Binding-site contacts:
Ligand atom C26 contacts residue THR198 of chain 1.B at 3.4 Å.
Ligand atom O27 contacts residue SER178 of chain 1.B at 3.6 Å (h-bond).
Ligand atom C1 contacts residue HIS41 of chain 1.B at 3.2 Å.
Ligand atom C22 contacts residue CYS179 of chain 1.B at 3.8 Å (hydrophobic).
Ligand atom C18 contacts residue ARG137 of chain 1.B at 3.2 Å.
Ligand atom C15 contacts residue LEU25 of chain 1.B at 3.5 Å (hydrophobic).
Ligand atom C4 contacts residue SER183 of chain 1.B at 3.2 Å.
Ligand atom C17 contacts residue ARG137 of chain 1.B at 3.5 Å.
Ligand atom C3 contacts residue SER183 of chain 1.B at 3.5 Å.
Ligand atom N21 contacts residue GLY181 of chain 1.B at 3.2 Å.
Ligand atom O27 contacts residue ARG202 of chain 1.B at 3.0 Å (salt-bridge).
Ligand atom O27 contacts residue CYS179 of chain 1.B at 3.4 Å.
Ligand atom O13 contacts residue GLY181 of chain 1.B at 2.8 Å (h-bond).
Ligand atom C23 contacts residue ARG202 of chain 1.B at 3.5 Å.
Ligand atom C5 contacts residue SER183 of chain 1.B at 3.7 Å.
Ligand atom BR20 contacts residue TRP128 of chain 1.B at 3.3 Å.
Ligand atom C1 contacts residue CYS42 of chain 1.B at 3.6 Å (hydrophobic).
Ligand atom C26 contacts residue VAL197 of chain 1.B at 3.6 Å (hydrophobic).
Ligand atom O13 contacts residue SER183 of chain 1.B at 3.6 Å.
Ligand atom N21 contacts residue LEU25 of chain 1.B at 3.5 Å (h-bond).
Ligand atom C17 contacts residue LYS180 of chain 1.B at 3.5 Å.
Ligand atom C16 contacts residue LYS180 of chain 1.B at 3.6 Å.
Ligand atom C26 contacts residue SER183 of chain 1.B at 3.6 Å.
Ligand atom C12 contacts residue LEU25 of chain 1.B at 3.4 Å (hydrophobic).
Ligand atom C26 contacts residue CYS179 of chain 1.B at 3.7 Å (hydrophobic).
Ligand atom C23 contacts residue LYS180 of chain 1.B at 3.5 Å.
Ligand atom O10 contacts residue LYS180 of chain 1.B at 3.4 Å.
Ligand atom C25 contacts residue CYS179 of chain 1.B at 3.6 Å (hydrophobic).
Ligand atom N14 contacts residue LEU25 of chain 1.B at 2.7 Å (h-bond).
Ligand atom C25 contacts residue ARG202 of chain 1.B at 3.5 Å.
Ligand atom O13 contacts residue LYS180 of chain 1.B at 3.3 Å.
Ligand atom C8 contacts residue SER199 of chain 1.B at 3.4 Å.
Ligand atom C19 contacts residue ARG137 of chain 1.B at 3.6 Å.
Ligand atom C22 contacts residue LYS180 of chain 1.B at 3.6 Å.
Ligand atom C8 contacts residue SER183 of chain 1.B at 3.4 Å.
Ligand atom O27 contacts residue CYS204 of chain 1.B at 3.7 Å.
Ligand atom C2 contacts residue SER199 of chain 1.B at 3.7 Å.
Ligand atom C6 contacts residue SER201 of chain 1.B at 3.7 Å.
Ligand atom C24 contacts residue LYS180 of chain 1.B at 3.7 Å.
Ligand atom C11 contacts residue LEU25 of chain 1.B at 3.5 Å (hydrophobic).

Sequence of chain 1.B:
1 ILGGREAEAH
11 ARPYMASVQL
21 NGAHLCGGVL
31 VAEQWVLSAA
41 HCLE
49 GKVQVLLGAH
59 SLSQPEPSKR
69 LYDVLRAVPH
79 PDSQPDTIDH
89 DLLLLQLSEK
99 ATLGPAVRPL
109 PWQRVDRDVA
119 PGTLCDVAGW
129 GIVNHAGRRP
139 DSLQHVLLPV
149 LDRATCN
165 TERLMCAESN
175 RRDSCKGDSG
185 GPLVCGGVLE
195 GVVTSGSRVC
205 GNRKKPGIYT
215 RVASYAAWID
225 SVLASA

This protein binds this small molecule.
Small molecule (SMILES): CC(=O)c1cccc(CC(=O)N2CCC[C@H]2C(=O)Nc2cccc(Br)n2)c1